Binding-site contacts:
Ligand atom C3 contacts residue N831 of chain 1.G at 4.4 Å.
Ligand atom N5 contacts residue SER161 of chain 1.A at 3.0 Å (h-bond).
Ligand atom N5 contacts residue ASP119 of chain 1.A at 4.4 Å.
Ligand atom C1 contacts residue LEU164 of chain 1.A at 4.4 Å (hydrophobic).
Ligand atom N10 contacts residue ASP119 of chain 1.A at 3.1 Å (salt-bridge).
Ligand atom C2 contacts residue ASN162 of chain 1.A at 3.2 Å.
Ligand atom C7 contacts residue GLU41 of chain 1.A at 3.9 Å.
Ligand atom C7 contacts residue GLY42 of chain 1.A at 4.0 Å.
Ligand atom N5 contacts residue LEU164 of chain 1.A at 4.3 Å.
Ligand atom C1 contacts residue CYS174 of chain 1.A at 1.8 Å (hydrophobic).
Ligand atom C3 contacts residue SER161 of chain 1.A at 3.6 Å.
Ligand atom C11 contacts residue N831 of chain 1.G at 4.3 Å.
Ligand atom C2 contacts residue SER161 of chain 1.A at 3.5 Å.
Ligand atom C8 contacts residue GLY42 of chain 1.A at 3.9 Å.
Ligand atom C11 contacts residue ASP119 of chain 1.A at 2.8 Å.
Ligand atom C2 contacts residue ASP175 of chain 1.A at 4.4 Å.
Ligand atom C9 contacts residue N831 of chain 1.G at 3.2 Å.
Ligand atom C3 contacts residue ASN162 of chain 1.A at 4.5 Å.
Ligand atom C9 contacts residue LYS122 of chain 1.A at 4.1 Å.
Ligand atom N10 contacts residue LYS122 of chain 1.A at 3.6 Å.
Ligand atom O4 contacts residue CYS174 of chain 1.A at 4.2 Å.
Ligand atom C6 contacts residue SER161 of chain 1.A at 3.9 Å.
Ligand atom C8 contacts residue N831 of chain 1.G at 2.8 Å.
Ligand atom C2 contacts residue CYS174 of chain 1.A at 2.8 Å (hydrophobic).
Ligand atom O4 contacts residue LEU164 of chain 1.A at 3.9 Å.
Ligand atom C1 contacts residue ASN162 of chain 1.A at 3.9 Å.
Ligand atom C6 contacts residue ASP119 of chain 1.A at 4.0 Å.
Ligand atom C3 contacts residue LEU164 of chain 1.A at 4.0 Å (hydrophobic).
Ligand atom C1 contacts residue ASP175 of chain 1.A at 3.8 Å.
Ligand atom C9 contacts residue GLU41 of chain 1.A at 3.6 Å.
Ligand atom C9 contacts residue ASP119 of chain 1.A at 4.4 Å.
Ligand atom C7 contacts residue N831 of chain 1.G at 3.5 Å.
Ligand atom N10 contacts residue N831 of chain 1.G at 4.0 Å.
Ligand atom C6 contacts residue N831 of chain 1.G at 4.2 Å.
Ligand atom O4 contacts residue N831 of chain 1.G at 3.4 Å (h-bond).
Ligand atom C11 contacts residue SER161 of chain 1.A at 4.0 Å.
Ligand atom C8 contacts residue GLU41 of chain 1.A at 2.9 Å.
Ligand atom C3 contacts residue CYS174 of chain 1.A at 3.8 Å (hydrophobic).

Sequence of chain 1.A:
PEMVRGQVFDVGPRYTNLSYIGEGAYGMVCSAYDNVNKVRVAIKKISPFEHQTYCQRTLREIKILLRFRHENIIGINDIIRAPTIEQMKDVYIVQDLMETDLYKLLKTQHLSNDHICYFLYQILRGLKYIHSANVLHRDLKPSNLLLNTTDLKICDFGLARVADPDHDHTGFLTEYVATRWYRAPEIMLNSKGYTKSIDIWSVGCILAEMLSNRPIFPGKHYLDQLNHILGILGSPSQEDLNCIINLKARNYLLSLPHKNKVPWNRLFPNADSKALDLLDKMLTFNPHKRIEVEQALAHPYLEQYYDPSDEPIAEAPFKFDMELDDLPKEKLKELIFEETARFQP

A protein and the small-molecule ligand that binds it are described below.
Small molecule (SMILES): CCC(=O)Nc1cccnc1